Sequence of chain 1.E:
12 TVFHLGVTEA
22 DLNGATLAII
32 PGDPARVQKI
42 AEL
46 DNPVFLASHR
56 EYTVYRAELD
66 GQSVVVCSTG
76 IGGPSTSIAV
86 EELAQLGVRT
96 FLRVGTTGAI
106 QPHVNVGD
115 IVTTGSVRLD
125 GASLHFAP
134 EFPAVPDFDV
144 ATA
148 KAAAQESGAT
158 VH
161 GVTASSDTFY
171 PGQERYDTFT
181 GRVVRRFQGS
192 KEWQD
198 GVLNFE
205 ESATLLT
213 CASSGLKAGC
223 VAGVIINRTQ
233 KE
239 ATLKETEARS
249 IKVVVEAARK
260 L

A protein and the small-molecule ligand that binds it are described below.
Small molecule (SMILES): O=c1cc[nH]c(=O)[nH]1

Binding-site contacts:
Ligand atom O2 contacts residue PHE202 of chain 1.E at 4.1 Å.
Ligand atom O4 contacts residue ILE228 of chain 1.E at 4.0 Å.
Ligand atom C4 contacts residue PHE169 of chain 1.E at 4.0 Å (hydrophobic).
Ligand atom C2 contacts residue PHE202 of chain 1.E at 4.0 Å (hydrophobic).
Ligand atom C6 contacts residue THR102 of chain 1.E at 3.8 Å.
Ligand atom O2 contacts residue GLN173 of chain 1.E at 2.9 Å (h-bond).
Ligand atom C6 contacts residue GOL1 of chain 1.DA at 3.8 Å.
Ligand atom C2 contacts residue GLN173 of chain 1.E at 3.6 Å.
Ligand atom O4 contacts residue GLY103 of chain 1.E at 3.7 Å.
Ligand atom O2 contacts residue MSE204 of chain 1.E at 3.6 Å.
Ligand atom N1 contacts residue PHE202 of chain 1.E at 4.3 Å.
Ligand atom C4 contacts residue ARG175 of chain 1.E at 3.8 Å.
Ligand atom O2 contacts residue GOL1 of chain 1.DA at 3.6 Å (h-bond).
Ligand atom C2 contacts residue GLU203 of chain 1.E at 4.3 Å.
Ligand atom C6 contacts residue ILE227 of chain 1.E at 3.7 Å (hydrophobic).
Ligand atom O4 contacts residue ARG175 of chain 1.E at 2.9 Å (salt-bridge).
Ligand atom N3 contacts residue GLY103 of chain 1.E at 4.3 Å.
Ligand atom N3 contacts residue ARG175 of chain 1.E at 4.4 Å.
Ligand atom C4 contacts residue THR102 of chain 1.E at 4.4 Å.
Ligand atom C5 contacts residue ILE228 of chain 1.E at 4.4 Å (hydrophobic).
Ligand atom N3 contacts residue GLN173 of chain 1.E at 2.8 Å (h-bond).
Ligand atom N1 contacts residue GOL1 of chain 1.DA at 2.9 Å (h-bond).
Ligand atom N1 contacts residue PHE169 of chain 1.E at 4.2 Å.
Ligand atom N3 contacts residue PHE202 of chain 1.E at 4.1 Å.
Ligand atom C6 contacts residue THR101 of chain 1.E at 3.8 Å.
Ligand atom O2 contacts residue PHE169 of chain 1.E at 3.9 Å.
Ligand atom N1 contacts residue THR102 of chain 1.E at 4.3 Å.
Ligand atom N1 contacts residue THR101 of chain 1.E at 3.8 Å.
Ligand atom O4 contacts residue GLN173 of chain 1.E at 3.5 Å (h-bond).
Ligand atom C2 contacts residue PHE169 of chain 1.E at 3.8 Å (hydrophobic).
Ligand atom C5 contacts residue ILE227 of chain 1.E at 3.9 Å (hydrophobic).
Ligand atom C5 contacts residue PHE169 of chain 1.E at 4.3 Å (hydrophobic).
Ligand atom N3 contacts residue PHE169 of chain 1.E at 3.7 Å.
Ligand atom C5 contacts residue THR102 of chain 1.E at 3.7 Å.
Ligand atom C2 contacts residue GOL1 of chain 1.DA at 3.7 Å.
Ligand atom C5 contacts residue GLY103 of chain 1.E at 3.4 Å.
Ligand atom C4 contacts residue GLY103 of chain 1.E at 3.6 Å.
Ligand atom C6 contacts residue GLY103 of chain 1.E at 3.9 Å.
Ligand atom C4 contacts residue GLN173 of chain 1.E at 3.6 Å.
Ligand atom O2 contacts residue GLU203 of chain 1.E at 3.6 Å.